The small molecule below binds the protein below.
Small molecule (SMILES): Nc1c(C(=O)NCc2ccc(F)cc2F)c(=O)n(O)c2ncc(CCS(=O)(=O)c3ccccc3)cc12

Binding-site contacts:
Ligand atom FAH contacts residue GLU224 of chain 1.A at 3.0 Å.
Ligand atom FAG contacts residue GLN218 of chain 1.A at 3.5 Å.
Ligand atom CAY contacts residue PRO217 of chain 1.A at 3.9 Å (hydrophobic).
Ligand atom CBF contacts residue GLU224 of chain 1.A at 3.7 Å.
Ligand atom CAN contacts residue TYR215 of chain 1.A at 3.6 Å (hydrophobic).
Ligand atom NBI contacts residue GLU224 of chain 1.A at 3.7 Å.
Ligand atom FAH contacts residue PRO217 of chain 1.A at 3.8 Å.
Ligand atom OAF contacts residue GLU224 of chain 1.A at 2.9 Å (salt-bridge).
Ligand atom OAD contacts residue GLY190 of chain 1.A at 3.4 Å.
Ligand atom OAF contacts residue ASP131 of chain 1.A at 2.8 Å (salt-bridge).
Ligand atom CAO contacts residue PRO217 of chain 1.A at 3.5 Å (hydrophobic).
Ligand atom OAE contacts residue TYR215 of chain 1.A at 3.3 Å.
Ligand atom CBF contacts residue MG1 of chain 1.G at 2.8 Å.
Ligand atom CAJ contacts residue ASP188 of chain 1.A at 3.6 Å.
Ligand atom CAT contacts residue PRO217 of chain 1.A at 4.0 Å (hydrophobic).
Ligand atom CAK contacts residue TYR215 of chain 1.A at 3.7 Å (hydrophobic).
Ligand atom CAX contacts residue PRO217 of chain 1.A at 4.0 Å (hydrophobic).
Ligand atom CAI contacts residue PRO217 of chain 1.A at 3.9 Å (hydrophobic).
Ligand atom OAF contacts residue MG1 of chain 1.G at 2.1 Å.
Ligand atom NBI contacts residue MG1 of chain 1.F at 2.9 Å.
Ligand atom CBH contacts residue MG1 of chain 1.F at 2.9 Å.
Ligand atom NAV contacts residue MG1 of chain 1.F at 2.0 Å.
Ligand atom CAS contacts residue SO41 of chain 1.I at 3.6 Å.
Ligand atom CBH contacts residue ASP188 of chain 1.A at 3.9 Å.
Ligand atom CAQ contacts residue PRO217 of chain 1.A at 3.7 Å (hydrophobic).
Ligand atom OAD contacts residue GLN189 of chain 1.A at 3.2 Å (h-bond).
Ligand atom CAL contacts residue PRO217 of chain 1.A at 3.7 Å (hydrophobic).
Ligand atom OAF contacts residue MG1 of chain 1.F at 2.1 Å.
Ligand atom NAV contacts residue ASP188 of chain 1.A at 3.3 Å (salt-bridge).
Ligand atom CBB contacts residue PRO217 of chain 1.A at 3.5 Å (hydrophobic).
Ligand atom NBI contacts residue ASP188 of chain 1.A at 3.9 Å.
Ligand atom OAC contacts residue PRO217 of chain 1.A at 3.8 Å.
Ligand atom NBI contacts residue MG1 of chain 1.G at 2.8 Å.
Ligand atom NAW contacts residue PRO217 of chain 1.A at 3.8 Å.
Ligand atom OAC contacts residue GLU224 of chain 1.A at 2.9 Å (salt-bridge).
Ligand atom CAP contacts residue MG1 of chain 1.F at 3.1 Å.
Ligand atom CAM contacts residue ASP188 of chain 1.A at 3.8 Å.
Ligand atom OAC contacts residue MG1 of chain 1.G at 2.2 Å.
Ligand atom CBC contacts residue PRO217 of chain 1.A at 3.4 Å (hydrophobic).
Ligand atom OAF contacts residue ASP188 of chain 1.A at 3.1 Å (salt-bridge).

Sequence of chain 1.A:
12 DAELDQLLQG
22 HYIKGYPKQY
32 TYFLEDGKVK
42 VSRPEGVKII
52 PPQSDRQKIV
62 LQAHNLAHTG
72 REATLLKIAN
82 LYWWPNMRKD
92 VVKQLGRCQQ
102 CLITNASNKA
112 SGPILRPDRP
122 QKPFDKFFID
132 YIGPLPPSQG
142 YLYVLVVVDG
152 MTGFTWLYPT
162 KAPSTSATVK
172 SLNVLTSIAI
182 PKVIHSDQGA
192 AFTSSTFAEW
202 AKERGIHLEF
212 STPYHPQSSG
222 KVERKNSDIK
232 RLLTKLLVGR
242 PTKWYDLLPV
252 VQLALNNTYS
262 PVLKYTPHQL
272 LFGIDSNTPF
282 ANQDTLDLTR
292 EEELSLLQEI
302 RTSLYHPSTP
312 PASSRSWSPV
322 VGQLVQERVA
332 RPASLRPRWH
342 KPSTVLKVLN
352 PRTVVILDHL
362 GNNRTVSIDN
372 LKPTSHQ